A small-molecule ligand and the protein it binds are described below.
Small molecule (SMILES): O=c1[nH]cnc2c1ncn2[C@@H]1O[C@H](COP(=O)(O)O)[C@@H](O)[C@H]1O

Sequence of chain 1.M:
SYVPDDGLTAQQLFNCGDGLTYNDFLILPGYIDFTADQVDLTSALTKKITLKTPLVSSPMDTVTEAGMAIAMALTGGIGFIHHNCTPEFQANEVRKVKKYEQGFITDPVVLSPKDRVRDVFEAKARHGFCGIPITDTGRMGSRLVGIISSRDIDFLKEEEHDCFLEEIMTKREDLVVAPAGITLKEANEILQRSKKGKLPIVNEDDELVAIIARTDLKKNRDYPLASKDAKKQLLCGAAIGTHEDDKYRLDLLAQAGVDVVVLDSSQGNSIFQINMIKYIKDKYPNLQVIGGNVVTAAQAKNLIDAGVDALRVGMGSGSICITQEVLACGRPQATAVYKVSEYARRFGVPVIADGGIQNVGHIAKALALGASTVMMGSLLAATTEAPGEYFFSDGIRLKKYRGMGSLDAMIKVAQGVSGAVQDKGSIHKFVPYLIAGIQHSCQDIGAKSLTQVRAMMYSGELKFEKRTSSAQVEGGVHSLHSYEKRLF

Binding-site contacts:
Ligand atom O2' contacts residue ASP369 of chain 1.M at 2.6 Å (salt-bridge).
Ligand atom O3P contacts residue GLY392 of chain 1.M at 3.2 Å.
Ligand atom O1P contacts residue GLY371 of chain 1.M at 3.3 Å (h-bond).
Ligand atom C1' contacts residue NAD1 of chain 1.YA at 3.3 Å.
Ligand atom C2' contacts residue NAD1 of chain 1.YA at 3.5 Å.
Ligand atom O6 contacts residue GLY447 of chain 1.M at 3.5 Å.
Ligand atom N3 contacts residue CYS336 of chain 1.M at 1.6 Å (h-bond).
Ligand atom O3P contacts residue SER334 of chain 1.M at 3.1 Å (h-bond).
Ligand atom O1P contacts residue GLY333 of chain 1.M at 3.3 Å.
Ligand atom N3 contacts residue NAD1 of chain 1.YA at 3.2 Å.
Ligand atom O3' contacts residue ASP369 of chain 1.M at 2.6 Å (salt-bridge).
Ligand atom N1 contacts residue CYS336 of chain 1.M at 2.9 Å (h-bond).
Ligand atom O3' contacts residue SER73 of chain 1.M at 2.8 Å (h-bond).
Ligand atom O2P contacts residue SER393 of chain 1.M at 2.8 Å (h-bond).
Ligand atom O6 contacts residue GLY420 of chain 1.M at 2.5 Å (h-bond).
Ligand atom O6 contacts residue MET419 of chain 1.M at 3.0 Å (h-bond).
Ligand atom C6 contacts residue GLN446 of chain 1.M at 3.5 Å.
Ligand atom C2 contacts residue CYS336 of chain 1.M at 1.7 Å (hydrophobic).
Ligand atom C5 contacts residue ILE335 of chain 1.M at 3.5 Å (hydrophobic).
Ligand atom C4 contacts residue CYS336 of chain 1.M at 2.8 Å (hydrophobic).
Ligand atom O1P contacts residue SER334 of chain 1.M at 2.5 Å (h-bond).
Ligand atom C4 contacts residue NAD1 of chain 1.YA at 3.5 Å.
Ligand atom C6 contacts residue GLY420 of chain 1.M at 3.5 Å.
Ligand atom C3' contacts residue SER73 of chain 1.M at 3.3 Å.
Ligand atom O2' contacts residue NAD1 of chain 1.YA at 3.0 Å (h-bond).
Ligand atom N1 contacts residue GLY447 of chain 1.M at 3.6 Å.
Ligand atom C3' contacts residue ASP369 of chain 1.M at 3.3 Å.
Ligand atom C8 contacts residue MET75 of chain 1.M at 3.5 Å (hydrophobic).
Ligand atom P contacts residue SER393 of chain 1.M at 3.4 Å.
Ligand atom N1 contacts residue GLN446 of chain 1.M at 2.4 Å (h-bond).
Ligand atom C4' contacts residue ASP369 of chain 1.M at 3.2 Å.
Ligand atom O2' contacts residue ARG327 of chain 1.M at 3.2 Å (salt-bridge).
Ligand atom O5' contacts residue GLY370 of chain 1.M at 3.3 Å.
Ligand atom O2P contacts residue GLY392 of chain 1.M at 3.0 Å (h-bond).
Ligand atom N7 contacts residue MET419 of chain 1.M at 3.1 Å (h-bond).
Ligand atom C2 contacts residue NAD1 of chain 1.YA at 3.4 Å.
Ligand atom O3P contacts residue TYR416 of chain 1.M at 2.4 Å (h-bond).
Ligand atom O3P contacts residue SER393 of chain 1.M at 2.8 Å (h-bond).
Ligand atom C2 contacts residue GLN446 of chain 1.M at 3.1 Å.
Ligand atom O6 contacts residue GLY418 of chain 1.M at 3.3 Å.